This small molecule binds to this protein.
Small molecule (SMILES): NCC1CCC(C(=O)O)CC1

Sequence of chain 1.A:
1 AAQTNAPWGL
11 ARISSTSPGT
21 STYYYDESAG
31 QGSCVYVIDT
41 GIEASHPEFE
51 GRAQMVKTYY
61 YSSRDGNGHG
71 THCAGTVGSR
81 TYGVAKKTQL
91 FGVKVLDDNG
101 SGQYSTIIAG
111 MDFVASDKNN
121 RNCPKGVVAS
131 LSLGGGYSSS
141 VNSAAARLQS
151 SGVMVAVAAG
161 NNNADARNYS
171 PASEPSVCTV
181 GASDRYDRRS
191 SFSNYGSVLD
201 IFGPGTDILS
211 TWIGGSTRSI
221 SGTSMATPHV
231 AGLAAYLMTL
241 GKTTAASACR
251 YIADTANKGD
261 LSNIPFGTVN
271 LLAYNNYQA

Binding-site contacts:
Ligand atom C2 contacts residue LYS118 of chain 1.A at 3.9 Å.
Ligand atom C3 contacts residue LYS118 of chain 1.A at 2.5 Å.
Ligand atom C3 contacts residue CYS123 of chain 1.A at 4.3 Å (hydrophobic).
Ligand atom C7 contacts residue LYS118 of chain 1.A at 3.0 Å.
Ligand atom C4 contacts residue ARG121 of chain 1.A at 3.9 Å.
Ligand atom C4 contacts residue VAL127 of chain 1.A at 4.0 Å (hydrophobic).
Ligand atom N contacts residue ASN119 of chain 1.A at 4.1 Å.
Ligand atom C1 contacts residue CYS123 of chain 1.A at 4.4 Å (hydrophobic).
Ligand atom C5 contacts residue CYS123 of chain 1.A at 3.5 Å (hydrophobic).
Ligand atom C8 contacts residue PRO124 of chain 1.A at 4.3 Å (hydrophobic).
Ligand atom O1 contacts residue PRO124 of chain 1.A at 3.4 Å (h-bond).
Ligand atom C5 contacts residue VAL127 of chain 1.A at 3.7 Å (hydrophobic).
Ligand atom C4 contacts residue ASN119 of chain 1.A at 4.4 Å.
Ligand atom C1 contacts residue ARG121 of chain 1.A at 4.3 Å.
Ligand atom C4 contacts residue LYS118 of chain 1.A at 2.6 Å.
Ligand atom C7 contacts residue ASN119 of chain 1.A at 3.5 Å.
Ligand atom C5 contacts residue LYS118 of chain 1.A at 4.1 Å.
Ligand atom C6 contacts residue CYS123 of chain 1.A at 3.0 Å (hydrophobic).
Ligand atom O1 contacts residue ASN122 of chain 1.A at 4.4 Å.
Ligand atom C6 contacts residue PRO124 of chain 1.A at 4.1 Å (hydrophobic).
Ligand atom N contacts residue LYS118 of chain 1.A at 3.5 Å.
Ligand atom O1 contacts residue CYS123 of chain 1.A at 3.5 Å (h-bond).
Ligand atom C3 contacts residue ARG121 of chain 1.A at 2.6 Å.
Ligand atom C2 contacts residue ARG121 of chain 1.A at 3.2 Å.
Ligand atom C6 contacts residue ARG121 of chain 1.A at 4.5 Å.
Ligand atom C8 contacts residue CYS123 of chain 1.A at 4.5 Å (hydrophobic).
Ligand atom C4 contacts residue CYS123 of chain 1.A at 4.5 Å (hydrophobic).
Ligand atom C3 contacts residue ASN119 of chain 1.A at 4.1 Å.